Binding-site contacts:
Ligand atom O3C contacts residue ARG216 of chain 1.A at 3.1 Å.
Ligand atom O6' contacts residue TYR152 of chain 1.A at 3.3 Å (h-bond).
Ligand atom C3' contacts residue LYS102 of chain 1.A at 3.1 Å.
Ligand atom O5' contacts residue NAP1 of chain 1.C at 3.5 Å (h-bond).
Ligand atom C6' contacts residue LYS144 of chain 1.A at 3.3 Å.
Ligand atom O2 contacts residue PRO208 of chain 1.A at 2.9 Å (h-bond).
Ligand atom O4' contacts residue LYS102 of chain 1.A at 2.8 Å (salt-bridge).
Ligand atom C5 contacts residue VAL192 of chain 1.A at 3.5 Å (hydrophobic).
Ligand atom O2C contacts residue THR210 of chain 1.A at 2.7 Å (h-bond).
Ligand atom PA contacts residue VAL192 of chain 1.A at 3.4 Å.
Ligand atom O2B contacts residue LYS144 of chain 1.A at 2.7 Å (salt-bridge).
Ligand atom C2C contacts residue GLU272 of chain 1.A at 3.2 Å.
Ligand atom C5' contacts residue LYS144 of chain 1.A at 3.4 Å.
Ligand atom O6' contacts residue LYS144 of chain 1.A at 3.1 Å.
Ligand atom O4' contacts residue TYR152 of chain 1.A at 3.1 Å (h-bond).
Ligand atom C1C contacts residue MET250 of chain 1.A at 3.5 Å (hydrophobic).
Ligand atom O2C contacts residue GLU272 of chain 1.A at 2.7 Å (salt-bridge).
Ligand atom O2B contacts residue ARG216 of chain 1.A at 3.0 Å (salt-bridge).
Ligand atom O1A contacts residue ARG269 of chain 1.A at 2.8 Å (salt-bridge).
Ligand atom O2C contacts residue MET214 of chain 1.A at 3.3 Å.
Ligand atom O3C contacts residue MET214 of chain 1.A at 3.0 Å.
Ligand atom C2 contacts residue PRO208 of chain 1.A at 3.5 Å (hydrophobic).
Ligand atom O3' contacts residue LYS102 of chain 1.A at 2.8 Å (salt-bridge).
Ligand atom O2 contacts residue ILE209 of chain 1.A at 3.5 Å.
Ligand atom O5C contacts residue VAL192 of chain 1.A at 3.3 Å.
Ligand atom O2A contacts residue VAL192 of chain 1.A at 3.0 Å.
Ligand atom C3C contacts residue ARG216 of chain 1.A at 3.5 Å.
Ligand atom O4 contacts residue PRO208 of chain 1.A at 3.0 Å.
Ligand atom C6 contacts residue VAL192 of chain 1.A at 3.5 Å (hydrophobic).
Ligand atom O4C contacts residue MET250 of chain 1.A at 3.1 Å.
Ligand atom O1B contacts residue ARG269 of chain 1.A at 2.8 Å (salt-bridge).
Ligand atom C4 contacts residue PRO208 of chain 1.A at 3.5 Å (hydrophobic).
Ligand atom O6' contacts residue THR142 of chain 1.A at 2.8 Å (h-bond).
Ligand atom C6' contacts residue NAP1 of chain 1.C at 3.5 Å.
Ligand atom N3 contacts residue PRO208 of chain 1.A at 3.2 Å.
Ligand atom O2 contacts residue MET250 of chain 1.A at 3.4 Å.
Ligand atom O2B contacts residue ASN184 of chain 1.A at 3.4 Å (h-bond).
Ligand atom C4' contacts residue LYS102 of chain 1.A at 3.5 Å.
Ligand atom O1B contacts residue ARG216 of chain 1.A at 3.5 Å (salt-bridge).
Ligand atom C4' contacts residue NAP1 of chain 1.C at 3.4 Å.

A small-molecule ligand and the protein it binds are described below.
Small molecule (SMILES): O=c1ccn([C@@H]2O[C@H](CO[P](=O)(O)O[P](=O)(O)O[C@H]3O[C@H](CO)[C@@H](O)[C@H](O)[C@H]3O)[C@@H](O)[C@H]2O)c(=O)[nH]1

Sequence of chain 1.A:
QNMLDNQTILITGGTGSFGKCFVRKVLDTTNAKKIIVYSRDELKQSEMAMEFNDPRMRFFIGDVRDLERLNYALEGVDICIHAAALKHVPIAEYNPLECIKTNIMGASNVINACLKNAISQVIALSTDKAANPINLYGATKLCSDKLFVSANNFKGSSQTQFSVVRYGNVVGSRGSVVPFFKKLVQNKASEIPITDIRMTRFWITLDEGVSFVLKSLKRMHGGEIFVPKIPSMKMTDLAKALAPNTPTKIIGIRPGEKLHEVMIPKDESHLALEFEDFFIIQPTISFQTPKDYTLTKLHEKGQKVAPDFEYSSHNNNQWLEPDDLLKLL